A protein and the small-molecule ligand that binds it are described below.
Small molecule (SMILES): Nc1nc2c(ncn2[C@@H]2O[C@H](CO[P](=O)(O)O[P](=O)(O)CP(=O)(O)O)[C@@H](O)[C@H]2O)c(=O)[nH]1

Binding-site contacts:
Ligand atom O2B contacts residue MG1 of chain 1.KB at 2.4 Å.
Ligand atom PG contacts residue ASP19 of chain 1.GB at 3.7 Å.
Ligand atom O1B contacts residue GLY21 of chain 1.GB at 3.1 Å (h-bond).
Ligand atom O2A contacts residue THR24 of chain 1.GB at 3.4 Å (h-bond).
Ligand atom PB contacts residue MG1 of chain 1.KB at 3.8 Å.
Ligand atom N9 contacts residue LYS142 of chain 1.GB at 3.7 Å.
Ligand atom O1G contacts residue THR61 of chain 1.GB at 2.8 Å (h-bond).
Ligand atom O2A contacts residue LYS22 of chain 1.GB at 3.3 Å (salt-bridge).
Ligand atom O2G contacts residue ILE18 of chain 1.GB at 2.8 Å.
Ligand atom N2 contacts residue ARG145 of chain 1.GB at 3.3 Å (salt-bridge).
Ligand atom O1B contacts residue LYS22 of chain 1.GB at 3.0 Å (salt-bridge).
Ligand atom O3A contacts residue LYS22 of chain 1.GB at 3.5 Å (salt-bridge).
Ligand atom O2B contacts residue LYS22 of chain 1.GB at 3.4 Å.
Ligand atom O2B contacts residue THR23 of chain 1.GB at 3.1 Å (h-bond).
Ligand atom O6 contacts residue SER267 of chain 1.GB at 3.4 Å (h-bond).
Ligand atom O1B contacts residue ALA20 of chain 1.GB at 2.5 Å (h-bond).
Ligand atom PB contacts residue ASP19 of chain 1.GB at 3.6 Å.
Ligand atom O2A contacts residue GLY21 of chain 1.GB at 3.3 Å.
Ligand atom O2G contacts residue ASP19 of chain 1.GB at 2.7 Å (salt-bridge).
Ligand atom O1G contacts residue GLY59 of chain 1.GB at 3.6 Å (h-bond).
Ligand atom N7 contacts residue ASN141 of chain 1.GB at 3.5 Å (h-bond).
Ligand atom C5' contacts residue ASP19 of chain 1.GB at 3.3 Å.
Ligand atom N3 contacts residue ARG145 of chain 1.GB at 3.6 Å.
Ligand atom O3G contacts residue MG1 of chain 1.KB at 2.6 Å.
Ligand atom O1G contacts residue ILE60 of chain 1.GB at 2.9 Å.
Ligand atom PB contacts residue LYS22 of chain 1.GB at 3.6 Å.
Ligand atom PG contacts residue THR61 of chain 1.GB at 3.6 Å.
Ligand atom O6 contacts residue ASN141 of chain 1.GB at 3.2 Å (h-bond).
Ligand atom O3G contacts residue THR61 of chain 1.GB at 3.0 Å.
Ligand atom C8 contacts residue LYS142 of chain 1.GB at 3.7 Å.
Ligand atom C3B contacts residue ASP19 of chain 1.GB at 3.2 Å.
Ligand atom O4' contacts residue LYS142 of chain 1.GB at 3.6 Å (salt-bridge).
Ligand atom O3A contacts residue GLY21 of chain 1.GB at 3.5 Å (h-bond).
Ligand atom N1 contacts residue ASP144 of chain 1.GB at 3.7 Å.
Ligand atom O2' contacts residue PHE269 of chain 1.GB at 2.9 Å.
Ligand atom O3G contacts residue GLY90 of chain 1.GB at 3.5 Å.
Ligand atom O2A contacts residue THR23 of chain 1.GB at 3.1 Å (h-bond).
Ligand atom O1B contacts residue ASP19 of chain 1.GB at 3.1 Å.
Ligand atom O6 contacts residue ALA268 of chain 1.GB at 3.8 Å.
Ligand atom O1A contacts residue THR23 of chain 1.GB at 3.2 Å (h-bond).

Sequence of chain 1.GB:
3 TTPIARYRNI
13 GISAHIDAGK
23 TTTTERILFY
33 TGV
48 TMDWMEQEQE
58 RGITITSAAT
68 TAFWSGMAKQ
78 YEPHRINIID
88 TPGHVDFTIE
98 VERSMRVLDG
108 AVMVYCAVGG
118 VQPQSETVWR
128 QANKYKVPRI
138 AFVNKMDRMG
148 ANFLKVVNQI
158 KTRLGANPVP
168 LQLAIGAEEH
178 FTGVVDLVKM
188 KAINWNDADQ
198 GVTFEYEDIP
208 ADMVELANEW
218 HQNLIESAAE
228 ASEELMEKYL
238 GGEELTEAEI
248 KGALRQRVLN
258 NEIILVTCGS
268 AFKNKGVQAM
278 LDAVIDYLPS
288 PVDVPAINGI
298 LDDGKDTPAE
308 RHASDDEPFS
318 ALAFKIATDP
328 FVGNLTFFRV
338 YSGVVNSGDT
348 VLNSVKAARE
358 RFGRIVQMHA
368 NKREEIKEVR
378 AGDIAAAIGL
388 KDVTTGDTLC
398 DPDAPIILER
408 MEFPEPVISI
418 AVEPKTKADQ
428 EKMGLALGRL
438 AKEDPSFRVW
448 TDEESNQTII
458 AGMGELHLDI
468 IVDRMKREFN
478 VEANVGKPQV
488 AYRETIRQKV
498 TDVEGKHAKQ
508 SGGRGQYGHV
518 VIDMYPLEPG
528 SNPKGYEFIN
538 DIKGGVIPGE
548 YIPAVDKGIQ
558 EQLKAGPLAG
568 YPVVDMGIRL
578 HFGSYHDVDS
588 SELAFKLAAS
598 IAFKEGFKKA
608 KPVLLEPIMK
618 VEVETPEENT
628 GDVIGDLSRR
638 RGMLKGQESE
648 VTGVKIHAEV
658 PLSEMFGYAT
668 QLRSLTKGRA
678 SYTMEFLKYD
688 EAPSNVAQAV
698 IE